The small molecule below binds the protein below.
Small molecule (SMILES): OC[C@H]1O[C@H](O[C@H]2[C@H](O)[C@@H](O)[C@@H](O)O[C@@H]2CO)[C@H](O)[C@@H](O)[C@@H]1O

Binding-site contacts:
Ligand atom O3 contacts residue TRP341 of chain 1.A at 3.6 Å (h-bond).
Ligand atom C1 contacts residue TYR156 of chain 1.A at 3.6 Å (hydrophobic).
Ligand atom O5 contacts residue TYR156 of chain 1.A at 3.3 Å.
Ligand atom O6 contacts residue GLU154 of chain 1.A at 2.7 Å (salt-bridge).
Ligand atom O1 contacts residue ASP15 of chain 1.A at 2.7 Å (salt-bridge).
Ligand atom C2 contacts residue TRP231 of chain 1.A at 3.9 Å (hydrophobic).
Ligand atom O4 contacts residue TRP341 of chain 1.A at 3.8 Å.
Ligand atom C2 contacts residue GLU112 of chain 1.A at 3.5 Å.
Ligand atom O3 contacts residue ALA64 of chain 1.A at 3.3 Å.
Ligand atom C6 contacts residue TRP341 of chain 1.A at 3.6 Å (hydrophobic).
Ligand atom C4 contacts residue TYR156 of chain 1.A at 3.9 Å (hydrophobic).
Ligand atom C2 contacts residue LYS16 of chain 1.A at 3.9 Å.
Ligand atom O3 contacts residue ARG67 of chain 1.A at 2.8 Å (salt-bridge).
Ligand atom O6 contacts residue PRO155 of chain 1.A at 3.3 Å.
Ligand atom C1 contacts residue ASP15 of chain 1.A at 3.6 Å.
Ligand atom O3 contacts residue ASP66 of chain 1.A at 2.6 Å (salt-bridge).
Ligand atom C1 contacts residue TRP231 of chain 1.A at 3.7 Å (hydrophobic).
Ligand atom O3 contacts residue TRP63 of chain 1.A at 3.4 Å (h-bond).
Ligand atom C2 contacts residue TRP63 of chain 1.A at 4.0 Å (hydrophobic).
Ligand atom C3 contacts residue ASP66 of chain 1.A at 3.5 Å.
Ligand atom O4 contacts residue ARG67 of chain 1.A at 2.8 Å (salt-bridge).
Ligand atom C4 contacts residue TRP341 of chain 1.A at 3.6 Å (hydrophobic).
Ligand atom C3 contacts residue TRP63 of chain 1.A at 3.6 Å (hydrophobic).
Ligand atom C3 contacts residue ARG67 of chain 1.A at 4.0 Å.
Ligand atom O2 contacts residue GLU112 of chain 1.A at 2.8 Å (salt-bridge).
Ligand atom C6 contacts residue TYR156 of chain 1.A at 3.9 Å (hydrophobic).
Ligand atom C2 contacts residue ASP66 of chain 1.A at 3.4 Å.
Ligand atom C6 contacts residue GLU154 of chain 1.A at 3.3 Å.
Ligand atom O2 contacts residue LYS16 of chain 1.A at 2.8 Å (salt-bridge).
Ligand atom O3 contacts residue GLU112 of chain 1.A at 3.9 Å.
Ligand atom O6 contacts residue TYR156 of chain 1.A at 3.0 Å (h-bond).
Ligand atom O2 contacts residue ALA64 of chain 1.A at 3.4 Å.
Ligand atom C6 contacts residue PRO155 of chain 1.A at 3.9 Å (hydrophobic).
Ligand atom O6 contacts residue PHE157 of chain 1.A at 3.7 Å.
Ligand atom C1 contacts residue LYS16 of chain 1.A at 3.8 Å.
Ligand atom O2 contacts residue TRP63 of chain 1.A at 3.2 Å (h-bond).
Ligand atom O1 contacts residue LYS16 of chain 1.A at 2.9 Å (salt-bridge).
Ligand atom O1 contacts residue ASN13 of chain 1.A at 4.0 Å.
Ligand atom O2 contacts residue ASP66 of chain 1.A at 2.6 Å (salt-bridge).
Ligand atom C4 contacts residue ARG67 of chain 1.A at 3.9 Å.

Sequence of chain 1.A:
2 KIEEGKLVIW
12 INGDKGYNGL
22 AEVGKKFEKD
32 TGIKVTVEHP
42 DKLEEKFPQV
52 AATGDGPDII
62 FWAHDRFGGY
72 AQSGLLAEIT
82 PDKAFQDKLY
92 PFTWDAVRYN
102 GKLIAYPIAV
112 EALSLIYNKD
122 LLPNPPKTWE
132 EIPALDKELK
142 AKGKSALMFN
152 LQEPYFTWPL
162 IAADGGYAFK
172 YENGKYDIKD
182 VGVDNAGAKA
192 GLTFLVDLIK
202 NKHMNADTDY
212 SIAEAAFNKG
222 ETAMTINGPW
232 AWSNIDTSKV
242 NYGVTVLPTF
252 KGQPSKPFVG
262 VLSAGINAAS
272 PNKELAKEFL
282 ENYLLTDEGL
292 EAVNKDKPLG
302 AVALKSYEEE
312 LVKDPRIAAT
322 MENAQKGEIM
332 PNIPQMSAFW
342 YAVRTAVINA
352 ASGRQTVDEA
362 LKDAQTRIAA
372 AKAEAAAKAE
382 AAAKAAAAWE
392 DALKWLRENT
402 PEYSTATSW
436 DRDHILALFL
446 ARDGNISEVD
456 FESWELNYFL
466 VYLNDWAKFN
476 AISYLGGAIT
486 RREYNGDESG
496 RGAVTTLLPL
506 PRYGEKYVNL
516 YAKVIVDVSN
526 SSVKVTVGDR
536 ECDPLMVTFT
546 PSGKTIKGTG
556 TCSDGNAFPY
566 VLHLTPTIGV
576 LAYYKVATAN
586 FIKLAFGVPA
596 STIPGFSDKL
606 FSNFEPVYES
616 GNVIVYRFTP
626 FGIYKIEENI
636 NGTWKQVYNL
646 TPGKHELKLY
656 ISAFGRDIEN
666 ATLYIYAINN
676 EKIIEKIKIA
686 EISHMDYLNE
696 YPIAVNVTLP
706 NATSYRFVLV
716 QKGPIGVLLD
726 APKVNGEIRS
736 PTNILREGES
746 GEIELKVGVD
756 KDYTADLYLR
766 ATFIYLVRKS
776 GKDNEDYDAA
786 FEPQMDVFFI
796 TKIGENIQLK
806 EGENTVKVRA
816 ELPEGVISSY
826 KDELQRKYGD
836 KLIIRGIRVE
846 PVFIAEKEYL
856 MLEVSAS